This small molecule binds to this protein.
Small molecule (SMILES): COC(=O)c1cn[nH]n1

Binding-site contacts:
Ligand atom N1 contacts residue NAG1 of chain 1.G at 1.3 Å.
Ligand atom N2 contacts residue NAG1 of chain 1.G at 2.4 Å.
Ligand atom N3 contacts residue NAG1 of chain 1.G at 3.5 Å.
Ligand atom C1 contacts residue NAG1 of chain 1.G at 2.4 Å.
Ligand atom C2 contacts residue NAG1 of chain 1.G at 3.5 Å.